Sequence of chain 1.H:
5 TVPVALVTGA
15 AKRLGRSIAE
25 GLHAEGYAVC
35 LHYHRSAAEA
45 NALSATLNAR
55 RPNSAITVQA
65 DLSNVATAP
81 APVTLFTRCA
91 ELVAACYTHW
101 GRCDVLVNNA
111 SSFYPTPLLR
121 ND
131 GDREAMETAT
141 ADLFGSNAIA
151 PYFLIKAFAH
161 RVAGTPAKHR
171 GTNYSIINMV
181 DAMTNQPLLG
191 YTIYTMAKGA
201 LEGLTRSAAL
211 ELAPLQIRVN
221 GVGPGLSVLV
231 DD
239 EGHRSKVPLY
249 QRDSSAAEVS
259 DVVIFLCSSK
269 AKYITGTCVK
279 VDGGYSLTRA

A small-molecule ligand and the protein it binds are described below.
Small molecule (SMILES): COC(=O)C1CCN(C(=O)c2ccc(NCc3cnc4nc(N)nc(N)c4n3)cc2)CC1

Binding-site contacts:
Ligand atom C2 contacts residue PHE113 of chain 1.H at 3.3 Å (hydrophobic).
Ligand atom CAS contacts residue HIS241 of chain 1.H at 3.4 Å.
Ligand atom OAX contacts residue TYR191 of chain 1.H at 3.6 Å.
Ligand atom N4 contacts residue ARG17 of chain 1.H at 3.1 Å (salt-bridge).
Ligand atom C4A contacts residue PHE113 of chain 1.H at 3.5 Å (hydrophobic).
Ligand atom N4 contacts residue NAP1 of chain 1.W at 2.9 Å (h-bond).
Ligand atom N1 contacts residue TYR194 of chain 1.H at 3.6 Å.
Ligand atom CAF contacts residue ASP232 of chain 1.H at 3.3 Å.
Ligand atom N1 contacts residue PHE113 of chain 1.H at 3.1 Å.
Ligand atom N5 contacts residue NAP1 of chain 1.W at 3.3 Å.
Ligand atom C7 contacts residue TYR194 of chain 1.H at 3.4 Å (hydrophobic).
Ligand atom CAF contacts residue HIS241 of chain 1.H at 3.3 Å.
Ligand atom C2 contacts residue NAP1 of chain 1.W at 3.3 Å.
Ligand atom OAA contacts residue ASP232 of chain 1.H at 2.8 Å (salt-bridge).
Ligand atom C7 contacts residue NAP1 of chain 1.W at 3.4 Å.
Ligand atom CAY contacts residue TYR191 of chain 1.H at 3.6 Å (hydrophobic).
Ligand atom N10 contacts residue PHE113 of chain 1.H at 3.6 Å.
Ligand atom CAR contacts residue LEU188 of chain 1.H at 3.3 Å (hydrophobic).
Ligand atom N8 contacts residue NAP1 of chain 1.W at 3.6 Å.
Ligand atom N2 contacts residue NAP1 of chain 1.W at 3.0 Å (h-bond).
Ligand atom C9 contacts residue NAP1 of chain 1.W at 3.6 Å.
Ligand atom N8 contacts residue PHE113 of chain 1.H at 3.3 Å.
Ligand atom CAQ contacts residue PHE113 of chain 1.H at 3.6 Å (hydrophobic).
Ligand atom C7 contacts residue ASP181 of chain 1.H at 3.7 Å.
Ligand atom N3 contacts residue NAP1 of chain 1.W at 2.8 Å (h-bond).
Ligand atom C8A contacts residue PHE113 of chain 1.H at 3.3 Å (hydrophobic).
Ligand atom N2 contacts residue SER111 of chain 1.H at 2.8 Å (h-bond).
Ligand atom N2 contacts residue PHE113 of chain 1.H at 3.5 Å.
Ligand atom N1 contacts residue NAP1 of chain 1.W at 3.3 Å (h-bond).
Ligand atom C4 contacts residue NAP1 of chain 1.W at 3.1 Å.
Ligand atom C7 contacts residue PHE113 of chain 1.H at 3.4 Å (hydrophobic).
Ligand atom OAA contacts residue HIS241 of chain 1.H at 3.1 Å.
Ligand atom N5 contacts residue PHE113 of chain 1.H at 3.7 Å.
Ligand atom C6 contacts residue NAP1 of chain 1.W at 3.2 Å.
Ligand atom C9 contacts residue GLY225 of chain 1.H at 3.7 Å.
Ligand atom C4A contacts residue NAP1 of chain 1.W at 3.5 Å.
Ligand atom N8 contacts residue TYR194 of chain 1.H at 2.8 Å (h-bond).
Ligand atom CAU contacts residue ASP232 of chain 1.H at 3.6 Å.
Ligand atom CAE contacts residue HIS241 of chain 1.H at 3.3 Å.
Ligand atom C6 contacts residue PHE113 of chain 1.H at 3.7 Å (hydrophobic).